Sequence of chain 1.A:
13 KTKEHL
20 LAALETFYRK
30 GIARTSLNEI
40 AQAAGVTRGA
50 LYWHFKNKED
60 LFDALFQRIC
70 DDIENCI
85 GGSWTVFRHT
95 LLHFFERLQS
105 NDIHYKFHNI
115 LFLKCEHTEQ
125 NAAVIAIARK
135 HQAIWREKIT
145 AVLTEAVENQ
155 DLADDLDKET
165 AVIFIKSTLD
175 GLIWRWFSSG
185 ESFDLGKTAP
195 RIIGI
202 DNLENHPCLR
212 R

Binding-site contacts:
Ligand atom C2 contacts residue PHE91 of chain 1.A at 4.3 Å (hydrophobic).
Ligand atom C16 contacts residue TRP139 of chain 1.A at 4.3 Å (hydrophobic).
Ligand atom C17 contacts residue ASP174 of chain 1.A at 3.5 Å.
Ligand atom C16 contacts residue ILE177 of chain 1.A at 4.0 Å (hydrophobic).
Ligand atom O3 contacts residue THR94 of chain 1.A at 4.0 Å.
Ligand atom O3 contacts residue ILE72 of chain 1.A at 4.2 Å.
Ligand atom C15 contacts residue ILE177 of chain 1.A at 3.9 Å (hydrophobic).
Ligand atom C12 contacts residue TRP139 of chain 1.A at 3.5 Å (hydrophobic).
Ligand atom C19 contacts residue LEU173 of chain 1.A at 3.5 Å (hydrophobic).
Ligand atom C7 contacts residue PHE98 of chain 1.A at 3.8 Å (hydrophobic).
Ligand atom C1 contacts residue TRP139 of chain 1.A at 3.6 Å (hydrophobic).
Ligand atom C11 contacts residue TRP139 of chain 1.A at 4.0 Å (hydrophobic).
Ligand atom C14 contacts residue TRP139 of chain 1.A at 3.9 Å (hydrophobic).
Ligand atom C6 contacts residue LEU95 of chain 1.A at 4.0 Å (hydrophobic).
Ligand atom C5 contacts residue LEU95 of chain 1.A at 4.3 Å (hydrophobic).
Ligand atom C16 contacts residue PHE116 of chain 1.A at 4.1 Å (hydrophobic).
Ligand atom C15 contacts residue PHE98 of chain 1.A at 3.7 Å (hydrophobic).
Ligand atom C11 contacts residue ILE143 of chain 1.A at 4.0 Å (hydrophobic).
Ligand atom C1 contacts residue ILE143 of chain 1.A at 3.7 Å (hydrophobic).
Ligand atom C18 contacts residue LEU173 of chain 1.A at 3.8 Å (hydrophobic).
Ligand atom C16 contacts residue ASP174 of chain 1.A at 3.7 Å.
Ligand atom C13 contacts residue ASP174 of chain 1.A at 4.0 Å.
Ligand atom C8 contacts residue LEU173 of chain 1.A at 4.3 Å (hydrophobic).
Ligand atom C17 contacts residue GLN136 of chain 1.A at 3.8 Å.
Ligand atom C18 contacts residue ASP174 of chain 1.A at 3.3 Å.
Ligand atom C19 contacts residue LEU95 of chain 1.A at 4.0 Å (hydrophobic).
Ligand atom O17 contacts residue ASP174 of chain 1.A at 2.5 Å (salt-bridge).
Ligand atom C4 contacts residue THR94 of chain 1.A at 4.1 Å.
Ligand atom C6 contacts residue PHE98 of chain 1.A at 4.2 Å (hydrophobic).
Ligand atom C12 contacts residue GLN136 of chain 1.A at 4.1 Å.
Ligand atom O17 contacts residue PHE116 of chain 1.A at 4.3 Å.
Ligand atom C2 contacts residue TRP139 of chain 1.A at 4.3 Å (hydrophobic).
Ligand atom O17 contacts residue GLN136 of chain 1.A at 3.5 Å (h-bond).
Ligand atom C18 contacts residue LYS170 of chain 1.A at 4.2 Å.
Ligand atom C4 contacts residue ILE72 of chain 1.A at 4.1 Å (hydrophobic).
Ligand atom C9 contacts residue TRP139 of chain 1.A at 3.9 Å (hydrophobic).
Ligand atom C19 contacts residue ILE143 of chain 1.A at 3.9 Å (hydrophobic).
Ligand atom C17 contacts residue TRP139 of chain 1.A at 3.9 Å (hydrophobic).
Ligand atom C2 contacts residue ILE143 of chain 1.A at 3.9 Å (hydrophobic).
Ligand atom C13 contacts residue TRP139 of chain 1.A at 4.1 Å (hydrophobic).

Sequence of chain 1.B:
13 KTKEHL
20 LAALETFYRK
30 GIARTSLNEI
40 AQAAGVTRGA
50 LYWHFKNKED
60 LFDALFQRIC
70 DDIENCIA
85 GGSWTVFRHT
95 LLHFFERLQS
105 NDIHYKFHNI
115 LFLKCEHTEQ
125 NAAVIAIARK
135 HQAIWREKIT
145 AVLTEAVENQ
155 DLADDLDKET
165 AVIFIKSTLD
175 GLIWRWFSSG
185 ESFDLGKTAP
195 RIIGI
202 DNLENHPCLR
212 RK

A small-molecule ligand and the protein it binds are described below.
Small molecule (SMILES): C[C@]12CC[C@H]3[C@@H](CCC4=CC(=O)CC[C@@]43C)[C@@H]1CC[C@@H]2O